Binding-site contacts:
Ligand atom O7 contacts residue LYS181 of chain 44.E at 3.9 Å.
Ligand atom O7 contacts residue ASN259 of chain 44.F at 2.9 Å (h-bond).
Ligand atom N2 contacts residue ASN259 of chain 44.F at 2.9 Å (h-bond).
Ligand atom C7 contacts residue ASN259 of chain 44.F at 3.1 Å.
Ligand atom O6 contacts residue LYS115 of chain 44.E at 4.4 Å.
Ligand atom O6 contacts residue THR116 of chain 44.E at 3.5 Å.
Ligand atom C1 contacts residue ASN259 of chain 44.F at 1.4 Å.
Ligand atom C5 contacts residue ASN259 of chain 44.F at 3.7 Å.
Ligand atom C4 contacts residue ASN259 of chain 44.F at 4.2 Å.
Ligand atom C8 contacts residue LYS181 of chain 44.E at 4.1 Å.
Ligand atom C2 contacts residue ASN259 of chain 44.F at 2.4 Å.
Ligand atom O5 contacts residue THR116 of chain 44.E at 4.0 Å.
Ligand atom C8 contacts residue ASN259 of chain 44.F at 4.4 Å.
Ligand atom C3 contacts residue ASN259 of chain 44.F at 3.8 Å.
Ligand atom O5 contacts residue ASN259 of chain 44.F at 2.4 Å (h-bond).

Sequence of chain 44.E:
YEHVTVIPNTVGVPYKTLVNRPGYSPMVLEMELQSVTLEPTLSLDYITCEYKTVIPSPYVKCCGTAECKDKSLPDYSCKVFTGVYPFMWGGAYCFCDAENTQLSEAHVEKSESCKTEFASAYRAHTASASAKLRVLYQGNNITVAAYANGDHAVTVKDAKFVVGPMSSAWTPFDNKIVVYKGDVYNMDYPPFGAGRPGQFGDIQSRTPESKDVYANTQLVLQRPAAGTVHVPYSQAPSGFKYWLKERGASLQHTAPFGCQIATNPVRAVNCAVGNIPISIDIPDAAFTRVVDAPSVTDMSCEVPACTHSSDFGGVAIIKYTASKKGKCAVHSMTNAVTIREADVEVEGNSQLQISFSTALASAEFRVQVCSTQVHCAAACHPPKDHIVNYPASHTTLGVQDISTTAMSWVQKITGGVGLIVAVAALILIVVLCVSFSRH

Sequence of chain 44.F:
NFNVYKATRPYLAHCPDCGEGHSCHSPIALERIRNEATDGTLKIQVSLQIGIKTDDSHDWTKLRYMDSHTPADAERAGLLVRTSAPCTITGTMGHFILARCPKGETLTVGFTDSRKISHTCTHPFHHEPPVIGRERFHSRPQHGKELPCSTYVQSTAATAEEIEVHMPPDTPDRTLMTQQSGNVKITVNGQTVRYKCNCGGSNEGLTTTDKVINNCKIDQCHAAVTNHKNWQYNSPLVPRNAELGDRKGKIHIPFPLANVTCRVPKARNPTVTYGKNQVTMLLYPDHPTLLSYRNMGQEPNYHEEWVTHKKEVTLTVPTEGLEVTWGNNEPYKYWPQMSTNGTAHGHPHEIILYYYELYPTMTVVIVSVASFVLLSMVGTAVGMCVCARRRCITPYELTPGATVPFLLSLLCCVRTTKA

The protein below binds the small molecule below.
Small molecule (SMILES): CC(=O)N[C@@H]1[C@@H](O)[C@H](O)[C@@H](CO)O[C@H]1O